Sequence of chain 1.A:
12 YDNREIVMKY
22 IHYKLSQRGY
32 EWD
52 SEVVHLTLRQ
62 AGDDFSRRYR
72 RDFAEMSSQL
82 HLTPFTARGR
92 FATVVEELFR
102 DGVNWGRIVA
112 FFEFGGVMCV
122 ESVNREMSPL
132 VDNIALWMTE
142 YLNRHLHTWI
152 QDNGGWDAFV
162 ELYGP

Binding-site contacts:
Ligand atom N7 contacts residue TYR164 of chain 1.A at 3.6 Å.
Ligand atom C38 contacts residue GLY107 of chain 1.A at 3.4 Å.
Ligand atom O1 contacts residue TYR164 of chain 1.A at 3.8 Å.
Ligand atom O1 contacts residue GLY107 of chain 1.A at 3.3 Å (h-bond).
Ligand atom C8 contacts residue ALA62 of chain 1.A at 3.4 Å (hydrophobic).
Ligand atom N6 contacts residue GLY107 of chain 1.A at 3.5 Å.
Ligand atom C29 contacts residue ALA111 of chain 1.A at 3.4 Å (hydrophobic).
Ligand atom C16 contacts residue TYR164 of chain 1.A at 3.5 Å (hydrophobic).
Ligand atom O6 contacts residue VAL110 of chain 1.A at 3.5 Å.
Ligand atom C25 contacts residue MET77 of chain 1.A at 3.5 Å (hydrophobic).
Ligand atom O4 contacts residue TYR70 of chain 1.A at 3.5 Å (h-bond).
Ligand atom O6 contacts residue TYR164 of chain 1.A at 3.6 Å.
Ligand atom C15 contacts residue TYR164 of chain 1.A at 3.4 Å (hydrophobic).
Ligand atom O5 contacts residue ALA62 of chain 1.A at 3.5 Å.
Ligand atom C11 contacts residue PHE66 of chain 1.A at 3.7 Å (hydrophobic).
Ligand atom C17 contacts residue TYR164 of chain 1.A at 3.6 Å (hydrophobic).
Ligand atom S1 contacts residue ASP65 of chain 1.A at 3.8 Å.
Ligand atom C14 contacts residue TYR164 of chain 1.A at 3.4 Å (hydrophobic).
Ligand atom C34 contacts residue TYR70 of chain 1.A at 3.7 Å (hydrophobic).
Ligand atom C20 contacts residue VAL95 of chain 1.A at 3.7 Å (hydrophobic).
Ligand atom O3 contacts residue TYR70 of chain 1.A at 3.2 Å (h-bond).
Ligand atom O6 contacts residue PHE160 of chain 1.A at 3.6 Å.
Ligand atom O4 contacts residue ARG69 of chain 1.A at 3.0 Å (salt-bridge).
Ligand atom C38 contacts residue ARG108 of chain 1.A at 3.6 Å.
Ligand atom S3 contacts residue TYR70 of chain 1.A at 3.5 Å (h-bond).
Ligand atom CL1 contacts residue PHE74 of chain 1.A at 3.5 Å.
Ligand atom C26 contacts residue MET77 of chain 1.A at 3.1 Å (hydrophobic).
Ligand atom C4 contacts residue ARG69 of chain 1.A at 3.4 Å.
Ligand atom O6 contacts residue TRP106 of chain 1.A at 3.8 Å.
Ligand atom C27 contacts residue MET77 of chain 1.A at 3.5 Å (hydrophobic).
Ligand atom C10 contacts residue GLY107 of chain 1.A at 3.5 Å.
Ligand atom C10 contacts residue PHE66 of chain 1.A at 3.7 Å (hydrophobic).
Ligand atom C6 contacts residue TYR164 of chain 1.A at 3.3 Å (hydrophobic).
Ligand atom C41 contacts residue TYR70 of chain 1.A at 3.7 Å (hydrophobic).
Ligand atom C9 contacts residue VAL110 of chain 1.A at 3.7 Å (hydrophobic).
Ligand atom C15 contacts residue GLY107 of chain 1.A at 3.6 Å.
Ligand atom C7 contacts residue ASP65 of chain 1.A at 3.6 Å.
Ligand atom C37 contacts residue TYR70 of chain 1.A at 3.3 Å (hydrophobic).
Ligand atom C29 contacts residue PHE115 of chain 1.A at 3.8 Å (hydrophobic).
Ligand atom O5 contacts residue TYR164 of chain 1.A at 3.6 Å.

The small molecule below binds the protein below.
Small molecule (SMILES): CN(C)CC[C@H](CSc1ccccc1)Nc1ccc(S(=O)(=O)NC2=NS(=O)(=O)c3cc(N4CCN(Cc5ccccc5-c5ccc(Cl)cc5)CC4)ccc32)cc1[N+](=O)[O-]